Sequence of chain 1.B:
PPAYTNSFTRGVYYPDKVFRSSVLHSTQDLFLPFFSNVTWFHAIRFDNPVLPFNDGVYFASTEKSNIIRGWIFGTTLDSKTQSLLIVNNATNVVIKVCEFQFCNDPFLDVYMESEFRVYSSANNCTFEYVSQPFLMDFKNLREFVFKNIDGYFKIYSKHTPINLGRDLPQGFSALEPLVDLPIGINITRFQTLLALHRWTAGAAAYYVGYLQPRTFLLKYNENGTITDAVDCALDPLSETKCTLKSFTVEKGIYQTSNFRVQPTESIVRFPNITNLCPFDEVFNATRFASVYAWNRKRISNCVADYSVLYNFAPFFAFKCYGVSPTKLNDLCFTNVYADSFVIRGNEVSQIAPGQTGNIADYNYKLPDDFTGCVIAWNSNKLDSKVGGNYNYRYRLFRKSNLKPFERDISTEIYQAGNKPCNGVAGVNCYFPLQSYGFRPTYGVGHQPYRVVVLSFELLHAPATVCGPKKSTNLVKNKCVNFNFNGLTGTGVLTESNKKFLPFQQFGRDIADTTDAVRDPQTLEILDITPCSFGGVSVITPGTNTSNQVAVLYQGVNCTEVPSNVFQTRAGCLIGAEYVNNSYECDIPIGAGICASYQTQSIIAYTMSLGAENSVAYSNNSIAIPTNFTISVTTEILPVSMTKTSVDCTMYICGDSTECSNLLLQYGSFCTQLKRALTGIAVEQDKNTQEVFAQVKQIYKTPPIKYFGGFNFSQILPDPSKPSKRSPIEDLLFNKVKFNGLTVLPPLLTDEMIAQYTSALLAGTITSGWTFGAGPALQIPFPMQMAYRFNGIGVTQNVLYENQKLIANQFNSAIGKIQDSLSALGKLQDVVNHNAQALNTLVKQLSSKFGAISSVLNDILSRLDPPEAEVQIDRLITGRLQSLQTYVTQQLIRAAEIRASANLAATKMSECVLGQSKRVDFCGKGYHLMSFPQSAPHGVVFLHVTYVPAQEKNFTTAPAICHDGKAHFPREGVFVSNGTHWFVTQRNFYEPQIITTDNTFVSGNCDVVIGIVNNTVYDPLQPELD

The small molecule below binds the protein below.
Small molecule (SMILES): CC(=O)N[C@@H]1[C@@H](O)[C@H](O)[C@@H](CO)O[C@H]1O

Binding-site contacts:
Ligand atom N2 contacts residue ASN614 of chain 1.B at 2.9 Å (h-bond).
Ligand atom C2 contacts residue ASN614 of chain 1.B at 2.5 Å.
Ligand atom C1 contacts residue THR616 of chain 1.B at 4.0 Å.
Ligand atom C8 contacts residue GLN642 of chain 1.B at 3.7 Å.
Ligand atom C7 contacts residue ASN614 of chain 1.B at 3.6 Å.
Ligand atom C8 contacts residue ASN614 of chain 1.B at 4.0 Å.
Ligand atom O5 contacts residue ASN614 of chain 1.B at 2.4 Å (h-bond).
Ligand atom C3 contacts residue ASN614 of chain 1.B at 3.8 Å.
Ligand atom O6 contacts residue THR616 of chain 1.B at 4.2 Å.
Ligand atom O7 contacts residue ASN614 of chain 1.B at 3.9 Å.
Ligand atom C5 contacts residue ASN614 of chain 1.B at 3.7 Å.
Ligand atom C2 contacts residue GLN642 of chain 1.B at 3.7 Å.
Ligand atom C1 contacts residue GLN642 of chain 1.B at 4.0 Å.
Ligand atom C1 contacts residue ASN614 of chain 1.B at 1.4 Å.
Ligand atom O5 contacts residue THR616 of chain 1.B at 3.8 Å.
Ligand atom C7 contacts residue GLN642 of chain 1.B at 3.8 Å.
Ligand atom N2 contacts residue GLN642 of chain 1.B at 2.9 Å (h-bond).
Ligand atom C3 contacts residue GLN642 of chain 1.B at 3.9 Å.
Ligand atom C4 contacts residue ASN614 of chain 1.B at 4.2 Å.
Ligand atom O3 contacts residue GLN642 of chain 1.B at 4.5 Å.